Sequence of chain 1.CB:
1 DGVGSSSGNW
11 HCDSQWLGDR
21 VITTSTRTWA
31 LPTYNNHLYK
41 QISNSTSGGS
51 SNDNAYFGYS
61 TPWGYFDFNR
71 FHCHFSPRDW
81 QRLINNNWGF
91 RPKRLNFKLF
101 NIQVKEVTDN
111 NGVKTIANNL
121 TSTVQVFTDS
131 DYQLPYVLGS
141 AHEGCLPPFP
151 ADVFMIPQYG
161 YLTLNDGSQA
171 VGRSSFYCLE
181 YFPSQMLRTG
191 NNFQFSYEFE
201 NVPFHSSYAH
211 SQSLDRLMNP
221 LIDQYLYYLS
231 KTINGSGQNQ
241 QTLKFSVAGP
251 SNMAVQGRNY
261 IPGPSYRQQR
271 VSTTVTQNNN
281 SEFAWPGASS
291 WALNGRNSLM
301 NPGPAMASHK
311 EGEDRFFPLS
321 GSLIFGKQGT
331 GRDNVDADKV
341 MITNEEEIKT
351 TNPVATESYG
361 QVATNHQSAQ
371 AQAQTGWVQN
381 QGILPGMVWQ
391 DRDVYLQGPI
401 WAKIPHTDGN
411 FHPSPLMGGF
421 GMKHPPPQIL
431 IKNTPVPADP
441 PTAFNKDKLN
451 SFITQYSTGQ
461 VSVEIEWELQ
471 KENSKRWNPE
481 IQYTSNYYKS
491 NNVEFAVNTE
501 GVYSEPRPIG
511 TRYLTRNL

Binding-site contacts:
Ligand atom O2 contacts residue TRP285 of chain 1.CB at 4.3 Å.
Ligand atom C4 contacts residue TRP285 of chain 1.CB at 2.8 Å (hydrophobic).
Ligand atom C3 contacts residue TRP285 of chain 1.CB at 3.5 Å (hydrophobic).
Ligand atom C1 contacts residue ASN252 of chain 1.DB at 4.0 Å.
Ligand atom C5 contacts residue TRP285 of chain 1.CB at 3.4 Å (hydrophobic).
Ligand atom C1 contacts residue TRP285 of chain 1.CB at 3.9 Å (hydrophobic).
Ligand atom O1 contacts residue ALA254 of chain 1.DB at 3.8 Å.
Ligand atom O4 contacts residue TRP285 of chain 1.CB at 1.4 Å.
Ligand atom O3 contacts residue TRP285 of chain 1.CB at 3.2 Å.
Ligand atom C6 contacts residue ASP53 of chain 1.CB at 3.6 Å.
Ligand atom C6 contacts residue TRP285 of chain 1.CB at 3.2 Å (hydrophobic).
Ligand atom O5 contacts residue TRP285 of chain 1.CB at 3.2 Å.
Ligand atom C2 contacts residue TRP285 of chain 1.CB at 3.4 Å (hydrophobic).
Ligand atom O2 contacts residue ASN252 of chain 1.DB at 3.3 Å (h-bond).
Ligand atom O2 contacts residue VAL255 of chain 1.DB at 4.4 Å.
Ligand atom O5 contacts residue ASP53 of chain 1.CB at 4.1 Å.
Ligand atom O1 contacts residue VAL255 of chain 1.DB at 3.3 Å.
Ligand atom C2 contacts residue ASN252 of chain 1.DB at 4.2 Å.
Ligand atom O1 contacts residue TRP285 of chain 1.CB at 3.6 Å.
Ligand atom O6 contacts residue TRP285 of chain 1.CB at 3.6 Å (h-bond).
Ligand atom O1 contacts residue ASN252 of chain 1.DB at 3.2 Å (h-bond).

Sequence of chain 1.DB:
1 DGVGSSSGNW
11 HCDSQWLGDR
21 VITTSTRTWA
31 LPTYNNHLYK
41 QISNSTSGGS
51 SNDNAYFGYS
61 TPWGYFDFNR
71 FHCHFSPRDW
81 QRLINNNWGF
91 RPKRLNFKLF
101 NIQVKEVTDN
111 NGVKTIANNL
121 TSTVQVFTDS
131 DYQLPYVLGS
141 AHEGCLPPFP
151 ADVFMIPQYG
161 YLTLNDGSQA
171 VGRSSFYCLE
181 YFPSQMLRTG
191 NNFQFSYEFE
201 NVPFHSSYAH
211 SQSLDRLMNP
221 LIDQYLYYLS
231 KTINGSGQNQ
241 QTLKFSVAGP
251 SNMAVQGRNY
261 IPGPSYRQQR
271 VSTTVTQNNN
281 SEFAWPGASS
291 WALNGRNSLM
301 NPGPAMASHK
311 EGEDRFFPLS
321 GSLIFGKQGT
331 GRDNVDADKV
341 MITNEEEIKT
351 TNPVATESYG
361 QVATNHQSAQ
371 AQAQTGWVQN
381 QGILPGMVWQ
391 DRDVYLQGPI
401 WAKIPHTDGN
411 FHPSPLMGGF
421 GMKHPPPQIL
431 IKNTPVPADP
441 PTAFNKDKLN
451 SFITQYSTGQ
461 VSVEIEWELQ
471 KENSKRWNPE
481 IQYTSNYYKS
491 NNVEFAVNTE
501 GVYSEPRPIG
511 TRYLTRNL

The protein below binds the small molecule below.
Small molecule (SMILES): OC[C@H]1O[C@@H](O)[C@H](O)[C@@H](O)[C@H]1O